A small-molecule ligand and the protein it binds are described below.
Small molecule (SMILES): CC(C)CC(=O)N[C@H](C(=O)N[C@H](C(=O)N[C@@H](CC(C)C)[C@@H](O)CC(=O)N[C@@H](C)C(=O)N[C@@H](CC(C)C)[C@@H](O)CC(=O)O)C(C)C)C(C)C

Sequence of chain 2.B:
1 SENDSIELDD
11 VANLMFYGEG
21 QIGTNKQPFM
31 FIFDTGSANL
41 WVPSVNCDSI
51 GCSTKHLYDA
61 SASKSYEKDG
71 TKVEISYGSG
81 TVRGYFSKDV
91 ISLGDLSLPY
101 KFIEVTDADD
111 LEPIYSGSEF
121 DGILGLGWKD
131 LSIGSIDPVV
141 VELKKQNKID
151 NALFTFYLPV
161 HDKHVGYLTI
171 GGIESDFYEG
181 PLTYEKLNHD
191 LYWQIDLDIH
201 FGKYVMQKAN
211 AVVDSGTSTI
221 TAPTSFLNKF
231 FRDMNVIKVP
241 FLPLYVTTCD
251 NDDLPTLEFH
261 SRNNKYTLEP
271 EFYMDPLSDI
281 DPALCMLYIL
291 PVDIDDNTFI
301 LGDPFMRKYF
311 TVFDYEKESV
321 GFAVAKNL

Binding-site contacts:
Ligand atom CA contacts residue SER79 of chain 2.B at 3.3 Å.
Ligand atom C contacts residue SER76 of chain 2.B at 3.2 Å.
Ligand atom CA contacts residue GLY216 of chain 2.B at 3.6 Å.
Ligand atom C contacts residue SER79 of chain 2.B at 3.6 Å.
Ligand atom CH contacts residue ASP34 of chain 2.B at 3.0 Å.
Ligand atom CB contacts residue ASP34 of chain 2.B at 3.3 Å.
Ligand atom CB contacts residue SER76 of chain 2.B at 3.6 Å.
Ligand atom O contacts residue GLY216 of chain 2.B at 3.7 Å.
Ligand atom CB contacts residue GLY216 of chain 2.B at 2.9 Å.
Ligand atom OH contacts residue GLY216 of chain 2.B at 3.4 Å.
Ligand atom N contacts residue SER76 of chain 2.B at 2.6 Å (h-bond).
Ligand atom CG contacts residue ASP34 of chain 2.B at 3.4 Å.
Ligand atom N contacts residue SER79 of chain 2.B at 2.9 Å (h-bond).
Ligand atom CM contacts residue ASP214 of chain 2.B at 3.6 Å.
Ligand atom CD1 contacts residue ASP109 of chain 2.A at 3.3 Å.
Ligand atom O contacts residue TYR77 of chain 2.B at 3.4 Å.
Ligand atom CG2 contacts residue MET15 of chain 2.B at 3.4 Å (hydrophobic).
Ligand atom CG1 contacts residue TYR288 of chain 2.B at 2.9 Å (hydrophobic).
Ligand atom N contacts residue THR217 of chain 2.B at 3.7 Å.
Ligand atom CG contacts residue ILE123 of chain 2.B at 3.6 Å (hydrophobic).
Ligand atom CG2 contacts residue ILE114 of chain 2.B at 3.7 Å (hydrophobic).
Ligand atom OH contacts residue ASP214 of chain 2.B at 2.4 Å (salt-bridge).
Ligand atom CH contacts residue ASP214 of chain 2.B at 3.6 Å.
Ligand atom N contacts residue TYR77 of chain 2.B at 3.7 Å.
Ligand atom CA contacts residue TYR77 of chain 2.B at 3.6 Å (hydrophobic).
Ligand atom O contacts residue SER79 of chain 2.B at 3.1 Å (h-bond).
Ligand atom O contacts residue GLY78 of chain 2.B at 3.1 Å (h-bond).
Ligand atom CG2 contacts residue LEU290 of chain 2.B at 3.3 Å (hydrophobic).
Ligand atom O contacts residue GLY78 of chain 2.B at 2.9 Å (h-bond).
Ligand atom N contacts residue GLY36 of chain 2.B at 3.3 Å (h-bond).
Ligand atom OH contacts residue ASP34 of chain 2.B at 2.8 Å (salt-bridge).
Ligand atom CA contacts residue SER76 of chain 2.B at 3.1 Å.
Ligand atom O contacts residue TYR192 of chain 2.B at 3.3 Å (h-bond).
Ligand atom N contacts residue SER218 of chain 2.B at 3.6 Å.
Ligand atom O contacts residue THR217 of chain 2.B at 3.4 Å.
Ligand atom CD2 contacts residue ILE123 of chain 2.B at 3.4 Å (hydrophobic).
Ligand atom CD1 contacts residue TYR77 of chain 2.B at 3.7 Å (hydrophobic).
Ligand atom N contacts residue GLY216 of chain 2.B at 3.2 Å (h-bond).
Ligand atom CA contacts residue ASP34 of chain 2.B at 3.7 Å.
Ligand atom O contacts residue SER218 of chain 2.B at 3.2 Å (h-bond).

Sequence of chain 2.A:
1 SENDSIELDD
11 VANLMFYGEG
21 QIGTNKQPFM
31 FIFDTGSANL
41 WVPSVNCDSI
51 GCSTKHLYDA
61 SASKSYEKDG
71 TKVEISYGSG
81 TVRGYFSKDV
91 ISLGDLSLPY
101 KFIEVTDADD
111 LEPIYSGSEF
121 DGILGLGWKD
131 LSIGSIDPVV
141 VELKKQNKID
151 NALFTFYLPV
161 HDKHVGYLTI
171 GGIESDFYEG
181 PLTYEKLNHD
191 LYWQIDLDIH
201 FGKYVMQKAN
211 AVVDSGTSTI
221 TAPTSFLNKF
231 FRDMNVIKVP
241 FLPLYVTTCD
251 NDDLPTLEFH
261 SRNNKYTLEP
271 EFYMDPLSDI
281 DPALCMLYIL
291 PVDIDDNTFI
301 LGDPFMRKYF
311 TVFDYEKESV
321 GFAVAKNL